Sequence of chain 3.B:
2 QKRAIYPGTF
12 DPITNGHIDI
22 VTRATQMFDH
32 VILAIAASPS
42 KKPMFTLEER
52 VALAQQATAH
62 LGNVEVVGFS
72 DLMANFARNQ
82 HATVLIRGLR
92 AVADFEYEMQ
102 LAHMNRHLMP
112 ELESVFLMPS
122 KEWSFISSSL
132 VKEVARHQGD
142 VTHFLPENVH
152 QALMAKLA

A small-molecule ligand and the protein it binds are described below.
Small molecule (SMILES): CC1(C)OC(=O)c2ccccc2[C@H]1n1cncc1C(F)F

Binding-site contacts:
Ligand atom F21 contacts residue SO41 of chain 8.K at 2.9 Å.
Ligand atom C13 contacts residue SO41 of chain 8.I at 3.9 Å.
Ligand atom C13 contacts residue GLU134 of chain 3.B at 4.1 Å.
Ligand atom C3 contacts residue VAL135 of chain 3.B at 3.8 Å (hydrophobic).
Ligand atom N16 contacts residue MET74 of chain 8.B at 3.6 Å.
Ligand atom C17 contacts residue MET74 of chain 8.B at 4.0 Å (hydrophobic).
Ligand atom C15 contacts residue ASN106 of chain 8.B at 4.1 Å.
Ligand atom C2 contacts residue VAL135 of chain 3.B at 3.7 Å (hydrophobic).
Ligand atom C1 contacts residue GLU134 of chain 3.B at 3.2 Å.
Ligand atom N16 contacts residue ASN106 of chain 8.B at 3.4 Å (h-bond).
Ligand atom C5 contacts residue LEU102 of chain 8.B at 4.2 Å (hydrophobic).
Ligand atom C13 contacts residue HIS138 of chain 3.B at 3.4 Å.
Ligand atom F21 contacts residue ARG88 of chain 8.B at 3.3 Å.
Ligand atom C19 contacts residue SO41 of chain 8.K at 3.1 Å.
Ligand atom O11 contacts residue MET74 of chain 8.B at 3.0 Å (h-bond).
Ligand atom C3 contacts residue GLU134 of chain 3.B at 3.6 Å.
Ligand atom C1 contacts residue TYR98 of chain 8.B at 3.6 Å (hydrophobic).
Ligand atom C1 contacts residue LEU102 of chain 8.B at 3.5 Å (hydrophobic).
Ligand atom C4 contacts residue LEU102 of chain 8.B at 3.5 Å (hydrophobic).
Ligand atom N16 contacts residue LEU102 of chain 8.B at 3.6 Å.
Ligand atom C2 contacts residue GLU134 of chain 3.B at 3.1 Å.
Ligand atom C4 contacts residue GLU134 of chain 3.B at 3.4 Å.
Ligand atom F21 contacts residue PRO8 of chain 8.B at 3.7 Å.
Ligand atom C18 contacts residue LEU102 of chain 8.B at 3.9 Å (hydrophobic).
Ligand atom C4 contacts residue TYR98 of chain 8.B at 3.5 Å (hydrophobic).
Ligand atom C17 contacts residue LEU102 of chain 8.B at 3.6 Å (hydrophobic).
Ligand atom C2 contacts residue LEU131 of chain 3.B at 3.6 Å (hydrophobic).
Ligand atom C7 contacts residue MET74 of chain 8.B at 3.6 Å (hydrophobic).
Ligand atom F21 contacts residue GLY9 of chain 8.B at 3.4 Å.
Ligand atom C15 contacts residue LEU102 of chain 8.B at 3.8 Å (hydrophobic).
Ligand atom C6 contacts residue GLU134 of chain 3.B at 4.1 Å.
Ligand atom O8 contacts residue MET74 of chain 8.B at 3.4 Å (h-bond).
Ligand atom F20 contacts residue SO41 of chain 8.K at 2.5 Å.
Ligand atom C5 contacts residue GLU134 of chain 3.B at 3.9 Å.
Ligand atom C2 contacts residue LEU102 of chain 8.B at 4.2 Å (hydrophobic).
Ligand atom C1 contacts residue LEU131 of chain 3.B at 3.7 Å (hydrophobic).
Ligand atom C15 contacts residue MET74 of chain 8.B at 3.6 Å (hydrophobic).
Ligand atom C12 contacts residue PHE70 of chain 8.B at 3.7 Å (hydrophobic).
Ligand atom C12 contacts residue ALA37 of chain 8.B at 3.7 Å (hydrophobic).
Ligand atom O11 contacts residue LEU73 of chain 8.B at 3.2 Å.

Sequence of chain 8.B:
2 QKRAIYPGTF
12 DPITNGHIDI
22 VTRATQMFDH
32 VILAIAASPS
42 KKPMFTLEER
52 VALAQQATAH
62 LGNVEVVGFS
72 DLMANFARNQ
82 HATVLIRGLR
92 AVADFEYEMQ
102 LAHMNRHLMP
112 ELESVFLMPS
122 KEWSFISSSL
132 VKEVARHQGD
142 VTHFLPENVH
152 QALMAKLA